The protein below binds the small molecule below.
Small molecule (SMILES): OC[C@H]1O[C@H](O[C@H]2O[C@H](CO)[C@@H](O)[C@H](O)[C@H]2O)[C@H](O)[C@@H](O)[C@@H]1O

Binding-site contacts:
Ligand atom O6 contacts residue PHE253 of chain 1.A at 3.6 Å.
Ligand atom O4 contacts residue ASP18 of chain 1.A at 4.1 Å.
Ligand atom O6 contacts residue GLU171 of chain 1.A at 4.0 Å.
Ligand atom O6 contacts residue TRP251 of chain 1.A at 3.4 Å.
Ligand atom O3 contacts residue ARG396 of chain 1.A at 3.0 Å (salt-bridge).
Ligand atom C2 contacts residue GLY325 of chain 1.A at 3.9 Å.
Ligand atom O3 contacts residue VAL73 of chain 1.A at 3.9 Å.
Ligand atom O2 contacts residue PRO48 of chain 1.A at 3.4 Å.
Ligand atom C6 contacts residue ASN126 of chain 1.A at 3.8 Å.
Ligand atom O4 contacts residue GLU171 of chain 1.A at 3.8 Å.
Ligand atom C3 contacts residue ARG396 of chain 1.A at 4.0 Å.
Ligand atom O6 contacts residue ASN126 of chain 1.A at 3.0 Å (h-bond).
Ligand atom O4 contacts residue ARG396 of chain 1.A at 2.9 Å (salt-bridge).
Ligand atom O2 contacts residue GLY325 of chain 1.A at 3.7 Å.
Ligand atom C6 contacts residue GLU171 of chain 1.A at 3.7 Å.
Ligand atom C4 contacts residue ARG396 of chain 1.A at 3.6 Å.
Ligand atom C6 contacts residue PHE253 of chain 1.A at 4.2 Å (hydrophobic).
Ligand atom O4 contacts residue ASP72 of chain 1.A at 3.0 Å (salt-bridge).
Ligand atom C4 contacts residue ASP72 of chain 1.A at 3.8 Å.
Ligand atom O1 contacts residue ASN126 of chain 1.A at 4.4 Å.
Ligand atom C5 contacts residue ASN126 of chain 1.A at 3.7 Å.
Ligand atom O2 contacts residue ASN126 of chain 1.A at 3.1 Å (h-bond).
Ligand atom C3 contacts residue GLY326 of chain 1.A at 4.3 Å.
Ligand atom O3 contacts residue GLY325 of chain 1.A at 3.3 Å.
Ligand atom C2 contacts residue ASN126 of chain 1.A at 3.9 Å.
Ligand atom C2 contacts residue TRP251 of chain 1.A at 3.9 Å (hydrophobic).
Ligand atom C3 contacts residue ASP72 of chain 1.A at 3.5 Å.
Ligand atom O3 contacts residue GLY326 of chain 1.A at 3.5 Å (h-bond).
Ligand atom C1 contacts residue ASN126 of chain 1.A at 3.9 Å.
Ligand atom O3 contacts residue THR17 of chain 1.A at 4.3 Å.
Ligand atom C6 contacts residue VAL175 of chain 1.A at 4.3 Å (hydrophobic).
Ligand atom C6 contacts residue GLY172 of chain 1.A at 4.3 Å.
Ligand atom O3 contacts residue ASP72 of chain 1.A at 2.6 Å (salt-bridge).
Ligand atom O5 contacts residue TRP251 of chain 1.A at 3.5 Å.
Ligand atom C1 contacts residue TRP251 of chain 1.A at 3.8 Å (hydrophobic).
Ligand atom C2 contacts residue GLY326 of chain 1.A at 4.0 Å.
Ligand atom O2 contacts residue GLY326 of chain 1.A at 3.1 Å (h-bond).
Ligand atom O6 contacts residue GLY172 of chain 1.A at 4.1 Å.
Ligand atom C3 contacts residue GLY325 of chain 1.A at 4.2 Å.
Ligand atom O5 contacts residue ASN126 of chain 1.A at 4.2 Å.

Sequence of chain 1.A:
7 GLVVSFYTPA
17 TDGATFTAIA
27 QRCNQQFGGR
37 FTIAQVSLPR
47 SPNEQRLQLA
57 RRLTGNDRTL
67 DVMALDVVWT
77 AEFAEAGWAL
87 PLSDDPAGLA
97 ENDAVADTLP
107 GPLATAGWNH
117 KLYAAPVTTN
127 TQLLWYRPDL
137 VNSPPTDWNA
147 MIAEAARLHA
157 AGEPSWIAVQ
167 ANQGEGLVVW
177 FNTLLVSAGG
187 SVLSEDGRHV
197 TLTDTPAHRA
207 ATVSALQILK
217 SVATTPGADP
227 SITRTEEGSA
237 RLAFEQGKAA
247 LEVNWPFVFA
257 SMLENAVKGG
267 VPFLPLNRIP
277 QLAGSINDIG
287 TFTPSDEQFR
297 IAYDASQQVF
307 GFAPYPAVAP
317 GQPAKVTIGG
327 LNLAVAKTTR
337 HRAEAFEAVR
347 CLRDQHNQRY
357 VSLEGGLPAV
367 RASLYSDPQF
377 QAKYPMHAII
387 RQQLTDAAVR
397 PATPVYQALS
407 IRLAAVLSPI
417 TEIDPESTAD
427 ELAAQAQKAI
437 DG